Sequence of chain 1.C:
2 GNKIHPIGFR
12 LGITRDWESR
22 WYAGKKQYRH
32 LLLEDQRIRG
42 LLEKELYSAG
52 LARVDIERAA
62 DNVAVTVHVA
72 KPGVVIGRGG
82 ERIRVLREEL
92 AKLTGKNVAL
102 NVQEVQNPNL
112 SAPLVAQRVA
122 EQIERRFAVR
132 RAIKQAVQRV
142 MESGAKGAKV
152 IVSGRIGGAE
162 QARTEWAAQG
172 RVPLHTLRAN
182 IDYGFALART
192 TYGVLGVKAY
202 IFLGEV

Sequence of chain 1.E:
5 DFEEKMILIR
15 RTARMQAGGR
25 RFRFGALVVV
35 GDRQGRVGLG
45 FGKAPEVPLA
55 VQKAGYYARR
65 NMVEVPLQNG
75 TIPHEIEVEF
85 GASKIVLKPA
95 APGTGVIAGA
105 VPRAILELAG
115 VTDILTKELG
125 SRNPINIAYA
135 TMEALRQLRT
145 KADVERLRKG

A small-molecule ligand and the protein it binds are described below.
Small molecule (SMILES): O=c1ccn([C@@H]2O[C@H](CO[P](=O)(O)O[C@H]3[C@@H](O)[C@H](n4ccc(=O)[nH]c4=O)O[C@@H]3CO[P](=O)(O)O[C@H]3[C@@H](O)[C@H](n4ccc(=O)[nH]c4=O)O[C@@H]3CO[P](=O)(O)O[C@H]3[C@@H](O)[C@H](n4ccc(=O)[nH]c4=O)O[C@@H]3CO[P](=O)(O)O[C@H]3[C@@H](O)[C@H](n4ccc(=O)[nH]c4=O)O[C@@H]3CO[P](=O)(O)O[C@H]3[C@@H](O)[C@H](n4ccc(=O)[nH]c4=O)O[C@@H]3CO)[C@@H](O)[C@H]2O)c(=O)[nH]1

Binding-site contacts:
Ligand atom C3' contacts residue ARG24 of chain 1.E at 4.1 Å.
Ligand atom OP2 contacts residue ARG24 of chain 1.E at 3.7 Å.
Ligand atom C1' contacts residue GLN162 of chain 1.C at 4.1 Å.
Ligand atom O2' contacts residue PRO48 of chain 1.L at 4.2 Å.
Ligand atom O3' contacts residue GLN162 of chain 1.C at 3.4 Å.
Ligand atom O2' contacts residue ARG24 of chain 1.E at 3.2 Å (salt-bridge).
Ligand atom O3' contacts residue ARG24 of chain 1.E at 4.2 Å.
Ligand atom C2' contacts residue ARG24 of chain 1.E at 4.0 Å.
Ligand atom O2' contacts residue GLN162 of chain 1.C at 4.5 Å.

Sequence of chain 1.L:
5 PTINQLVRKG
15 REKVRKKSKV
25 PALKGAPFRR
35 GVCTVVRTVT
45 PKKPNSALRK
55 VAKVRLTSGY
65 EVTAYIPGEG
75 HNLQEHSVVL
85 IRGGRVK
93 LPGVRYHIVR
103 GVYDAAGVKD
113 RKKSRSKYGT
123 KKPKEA